Binding-site contacts:
Ligand atom O27 contacts residue ASN114 of chain 1.C at 3.4 Å (h-bond).
Ligand atom C3 contacts residue ASP112 of chain 1.C at 3.2 Å.
Ligand atom C6 contacts residue ILE32 of chain 1.C at 3.7 Å (hydrophobic).
Ligand atom O36 contacts residue VAL40 of chain 1.C at 3.5 Å.
Ligand atom C23 contacts residue ILE32 of chain 1.C at 3.8 Å (hydrophobic).
Ligand atom C34 contacts residue VAL40 of chain 1.C at 3.7 Å (hydrophobic).
Ligand atom C1 contacts residue ILE32 of chain 1.C at 3.7 Å (hydrophobic).
Ligand atom C14 contacts residue VAL158 of chain 1.C at 3.8 Å (hydrophobic).
Ligand atom C4 contacts residue MET111 of chain 1.C at 3.2 Å (hydrophobic).
Ligand atom C19 contacts residue ALA53 of chain 1.C at 3.7 Å (hydrophobic).
Ligand atom O1 contacts residue LEU110 of chain 1.C at 3.2 Å.
Ligand atom C9 contacts residue ASP112 of chain 1.C at 3.6 Å.
Ligand atom C5 contacts residue ASP112 of chain 1.C at 3.5 Å.
Ligand atom C8 contacts residue LEU110 of chain 1.C at 3.4 Å (hydrophobic).
Ligand atom C3 contacts residue ALA113 of chain 1.C at 3.8 Å (hydrophobic).
Ligand atom C4 contacts residue LEU110 of chain 1.C at 3.7 Å (hydrophobic).
Ligand atom C8 contacts residue VAL158 of chain 1.C at 3.5 Å (hydrophobic).
Ligand atom O1 contacts residue MET111 of chain 1.C at 2.6 Å (h-bond).
Ligand atom C28 contacts residue ASN114 of chain 1.C at 3.2 Å.
Ligand atom N16 contacts residue LEU168 of chain 1.C at 3.7 Å.
Ligand atom C28 contacts residue ILE32 of chain 1.C at 3.6 Å (hydrophobic).
Ligand atom N35 contacts residue LEU168 of chain 1.C at 3.5 Å.
Ligand atom C34 contacts residue MET108 of chain 1.C at 3.4 Å (hydrophobic).
Ligand atom C20 contacts residue ALA53 of chain 1.C at 3.8 Å (hydrophobic).
Ligand atom C9 contacts residue ALA113 of chain 1.C at 3.6 Å (hydrophobic).
Ligand atom C17 contacts residue LEU168 of chain 1.C at 3.5 Å (hydrophobic).
Ligand atom C18 contacts residue LEU168 of chain 1.C at 3.5 Å (hydrophobic).
Ligand atom C3 contacts residue MET111 of chain 1.C at 3.8 Å (hydrophobic).
Ligand atom N35 contacts residue MET108 of chain 1.C at 3.0 Å.
Ligand atom C9 contacts residue MET111 of chain 1.C at 3.4 Å (hydrophobic).
Ligand atom N1 contacts residue LEU110 of chain 1.C at 3.8 Å.
Ligand atom O27 contacts residue ALA113 of chain 1.C at 3.8 Å.
Ligand atom C20 contacts residue GLU109 of chain 1.C at 3.8 Å.
Ligand atom N35 contacts residue LYS55 of chain 1.C at 3.6 Å.
Ligand atom C37 contacts residue VAL40 of chain 1.C at 3.7 Å (hydrophobic).
Ligand atom C34 contacts residue LEU168 of chain 1.C at 3.4 Å (hydrophobic).
Ligand atom C8 contacts residue MET111 of chain 1.C at 3.8 Å (hydrophobic).
Ligand atom C4 contacts residue ASP112 of chain 1.C at 3.0 Å.
Ligand atom N1 contacts residue VAL158 of chain 1.C at 3.6 Å.
Ligand atom N35 contacts residue VAL40 of chain 1.C at 3.7 Å.

A small-molecule ligand and the protein it binds are described below.
Small molecule (SMILES): CCOc1nc(C(=O)NCc2cc(OC)ccc2OC)ccc1C#N

Sequence of chain 1.C:
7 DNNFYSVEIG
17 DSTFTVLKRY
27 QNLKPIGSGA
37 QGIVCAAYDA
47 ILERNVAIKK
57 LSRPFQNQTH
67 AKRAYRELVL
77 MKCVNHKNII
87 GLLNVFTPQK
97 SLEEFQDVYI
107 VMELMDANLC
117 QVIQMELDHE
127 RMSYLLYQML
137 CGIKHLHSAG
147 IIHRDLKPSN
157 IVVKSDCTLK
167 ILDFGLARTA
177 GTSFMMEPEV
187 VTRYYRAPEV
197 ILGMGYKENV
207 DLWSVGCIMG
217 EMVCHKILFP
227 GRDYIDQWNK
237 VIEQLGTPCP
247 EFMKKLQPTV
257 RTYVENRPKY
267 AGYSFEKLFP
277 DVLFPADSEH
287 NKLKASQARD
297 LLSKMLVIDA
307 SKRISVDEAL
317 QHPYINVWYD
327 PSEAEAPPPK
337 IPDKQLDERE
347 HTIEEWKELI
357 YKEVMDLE